Sequence of chain 1.A:
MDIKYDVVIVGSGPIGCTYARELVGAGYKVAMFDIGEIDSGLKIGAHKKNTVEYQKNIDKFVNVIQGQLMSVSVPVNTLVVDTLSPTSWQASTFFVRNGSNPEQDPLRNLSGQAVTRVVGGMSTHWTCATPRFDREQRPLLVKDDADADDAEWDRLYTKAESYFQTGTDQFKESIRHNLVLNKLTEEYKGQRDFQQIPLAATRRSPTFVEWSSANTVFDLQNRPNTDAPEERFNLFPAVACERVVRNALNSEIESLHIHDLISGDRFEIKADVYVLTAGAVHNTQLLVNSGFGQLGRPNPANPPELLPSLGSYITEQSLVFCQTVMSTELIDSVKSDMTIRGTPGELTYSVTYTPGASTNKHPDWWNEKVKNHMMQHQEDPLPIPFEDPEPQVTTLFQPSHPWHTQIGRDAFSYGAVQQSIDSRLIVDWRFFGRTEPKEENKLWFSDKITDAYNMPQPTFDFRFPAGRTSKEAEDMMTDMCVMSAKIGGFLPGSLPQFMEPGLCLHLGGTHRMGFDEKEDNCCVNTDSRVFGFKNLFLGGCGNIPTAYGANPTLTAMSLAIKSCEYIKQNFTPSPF

Binding-site contacts:
Ligand atom C2 contacts residue HIS548 of chain 1.A at 3.6 Å.
Ligand atom O1 contacts residue LEU547 of chain 1.A at 4.3 Å.
Ligand atom C5 contacts residue PHE474 of chain 1.A at 4.2 Å (hydrophobic).
Ligand atom O1 contacts residue HIS548 of chain 1.A at 3.3 Å (h-bond).
Ligand atom C5 contacts residue ASP452 of chain 1.A at 4.2 Å.
Ligand atom O6 contacts residue TYR456 of chain 1.A at 2.7 Å (h-bond).
Ligand atom C3 contacts residue PHE474 of chain 1.A at 3.7 Å (hydrophobic).
Ligand atom O4 contacts residue THR169 of chain 1.A at 2.7 Å (h-bond).
Ligand atom C4 contacts residue THR169 of chain 1.A at 4.0 Å.
Ligand atom F3 contacts residue ASP452 of chain 1.A at 4.2 Å.
Ligand atom O2 contacts residue HIS548 of chain 1.A at 2.6 Å (h-bond).
Ligand atom C4 contacts residue ASP452 of chain 1.A at 3.2 Å.
Ligand atom O4 contacts residue FDA1 of chain 1.E at 4.1 Å.
Ligand atom O1 contacts residue FDA1 of chain 1.E at 3.1 Å.
Ligand atom C2 contacts residue FDA1 of chain 1.E at 3.1 Å.
Ligand atom F3 contacts residue GLN448 of chain 1.A at 2.8 Å.
Ligand atom O5 contacts residue FDA1 of chain 1.E at 3.7 Å.
Ligand atom C6 contacts residue PHE454 of chain 1.A at 3.9 Å (hydrophobic).
Ligand atom C1 contacts residue CYS546 of chain 1.A at 3.2 Å (hydrophobic).
Ligand atom C3 contacts residue FDA1 of chain 1.E at 4.2 Å.
Ligand atom F3 contacts residue FDA1 of chain 1.E at 3.5 Å.
Ligand atom O4 contacts residue ASP452 of chain 1.A at 2.6 Å (salt-bridge).
Ligand atom C6 contacts residue ARG472 of chain 1.A at 4.0 Å.
Ligand atom F3 contacts residue THR169 of chain 1.A at 3.5 Å.
Ligand atom O5 contacts residue CYS546 of chain 1.A at 3.8 Å.
Ligand atom O6 contacts residue LEU361 of chain 1.A at 4.2 Å.
Ligand atom F3 contacts residue ASN593 of chain 1.A at 3.3 Å.
Ligand atom O2 contacts residue FDA1 of chain 1.E at 3.0 Å.
Ligand atom O1 contacts residue CYS546 of chain 1.A at 2.7 Å (h-bond).
Ligand atom C1 contacts residue HIS548 of chain 1.A at 3.4 Å.
Ligand atom C1 contacts residue FDA1 of chain 1.E at 3.7 Å.
Ligand atom C6 contacts residue TYR456 of chain 1.A at 3.3 Å (hydrophobic).
Ligand atom C2 contacts residue ASN593 of chain 1.A at 3.9 Å.
Ligand atom C4 contacts residue GLN448 of chain 1.A at 4.1 Å.
Ligand atom C3 contacts residue ASN593 of chain 1.A at 3.8 Å.
Ligand atom C3 contacts residue GLN448 of chain 1.A at 3.7 Å.
Ligand atom C4 contacts residue PHE474 of chain 1.A at 4.0 Å (hydrophobic).
Ligand atom C6 contacts residue ASP452 of chain 1.A at 3.9 Å.
Ligand atom O6 contacts residue PHE454 of chain 1.A at 3.5 Å.
Ligand atom O2 contacts residue ASN593 of chain 1.A at 2.9 Å (h-bond).

This small molecule binds to this protein.
Small molecule (SMILES): OC[C@H]1O[C@@H](O)[C@H](O)[C@@H](F)[C@H]1O